Sequence of chain 1.C:
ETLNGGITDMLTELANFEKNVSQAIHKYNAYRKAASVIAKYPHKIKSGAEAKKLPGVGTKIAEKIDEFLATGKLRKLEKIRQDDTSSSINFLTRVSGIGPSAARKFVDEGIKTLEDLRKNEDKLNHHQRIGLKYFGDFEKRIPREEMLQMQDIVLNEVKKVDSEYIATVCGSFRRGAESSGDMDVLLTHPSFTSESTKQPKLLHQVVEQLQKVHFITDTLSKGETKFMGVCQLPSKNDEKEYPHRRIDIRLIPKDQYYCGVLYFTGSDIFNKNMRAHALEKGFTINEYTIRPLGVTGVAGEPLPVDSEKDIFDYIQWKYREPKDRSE

Binding-site contacts:
Ligand atom C2 contacts residue DT1 of chain 1.B at 3.3 Å.
Ligand atom N1 contacts residue DG7 of chain 1.B at 3.3 Å (h-bond).
Ligand atom N3 contacts residue DG7 of chain 1.B at 3.4 Å (h-bond).
Ligand atom C2 contacts residue DT6 of chain 1.B at 3.2 Å.
Ligand atom O6 contacts residue DT1 of chain 1.B at 3.1 Å (h-bond).
Ligand atom C2 contacts residue DA4 of chain 1.B at 3.2 Å.
Ligand atom N6 contacts residue DT6 of chain 1.B at 3.3 Å (h-bond).
Ligand atom O6 contacts residue DC2 of chain 1.B at 2.5 Å (h-bond).
Ligand atom C6 contacts residue DT3 of chain 1.B at 3.1 Å.
Ligand atom O4 contacts residue DA4 of chain 1.B at 2.9 Å (h-bond).
Ligand atom C2 contacts residue DA4 of chain 1.B at 3.4 Å.
Ligand atom N6 contacts residue DC2 of chain 1.B at 3.3 Å (h-bond).
Ligand atom OP1 contacts residue THR233 of chain 1.C at 2.4 Å (h-bond).
Ligand atom C2 contacts residue DT3 of chain 1.B at 2.9 Å.
Ligand atom OP1 contacts residue GLU232 of chain 1.C at 3.4 Å (salt-bridge).
Ligand atom N6 contacts residue DA5 of chain 1.B at 2.8 Å (h-bond).
Ligand atom N1 contacts residue DT3 of chain 1.B at 2.3 Å (h-bond).
Ligand atom C2 contacts residue DC2 of chain 1.B at 2.8 Å.
Ligand atom N6 contacts residue DT3 of chain 1.B at 2.7 Å (h-bond).
Ligand atom N1 contacts residue DT6 of chain 1.B at 2.7 Å (h-bond).
Ligand atom N1 contacts residue DC2 of chain 1.B at 2.3 Å (h-bond).
Ligand atom N3 contacts residue DG7 of chain 1.B at 2.9 Å (h-bond).
Ligand atom C4 contacts residue DA4 of chain 1.B at 3.0 Å.
Ligand atom C6 contacts residue DC2 of chain 1.B at 2.9 Å.
Ligand atom N2 contacts residue DT3 of chain 1.B at 2.9 Å (h-bond).
Ligand atom O5' contacts residue GLY231 of chain 1.C at 3.4 Å.
Ligand atom O4 contacts residue DA5 of chain 1.B at 2.8 Å (h-bond).
Ligand atom C4 contacts residue DA5 of chain 1.B at 3.1 Å.
Ligand atom O2 contacts residue DG7 of chain 1.B at 3.1 Å (h-bond).
Ligand atom N2 contacts residue DC2 of chain 1.B at 2.3 Å (h-bond).
Ligand atom C2 contacts residue DT3 of chain 1.B at 3.4 Å.
Ligand atom O2 contacts residue DA5 of chain 1.B at 3.3 Å.
Ligand atom N3 contacts residue DA5 of chain 1.B at 2.5 Å (h-bond).
Ligand atom N6 contacts residue DT1 of chain 1.B at 3.0 Å (h-bond).
Ligand atom O3' contacts residue THR233 of chain 1.C at 3.4 Å (h-bond).
Ligand atom N3 contacts residue DA4 of chain 1.B at 2.3 Å (h-bond).
Ligand atom N1 contacts residue DT1 of chain 1.B at 2.9 Å (h-bond).
Ligand atom OP1 contacts residue LYS230 of chain 1.C at 3.4 Å (salt-bridge).
Ligand atom C2 contacts residue DG7 of chain 1.B at 3.0 Å.
Ligand atom O2 contacts residue DA4 of chain 1.B at 2.8 Å.

This protein binds this small molecule.
Small molecule (SMILES): Cc1cn([C@H]2C[C@H](O[P](=O)(O)OC[C@H]3O[C@@H](n4cnc5c(N)ncnc54)C[C@@H]3O[P](=O)(O)OC[C@H]3O[C@@H](n4cnc5c(=O)nc(N)[nH]c54)C[C@@H]3O[P](=O)(O)OC[C@H]3O[C@@H](n4cnc5c(N)ncnc54)C[C@@H]3OP(=O)(O)O)[C@@H](CO[P](=O)(O)O[C@H]3C[C@H](n4cc(C)c(=O)[nH]c4=O)O[C@@H]3CO[P](=O)(O)O[C@H]3C[C@H](n4cnc5c(N)ncnc54)O[C@@H]3CO[P](=O)(O)O[C@H]3C[C@H](n4ccc(N)nc4=O)O[C@@H]3CO)O2)c(=O)[nH]c1=O